Binding-site contacts:
Ligand atom C3 contacts residue TRP26 of chain 1.A at 3.7 Å (hydrophobic).
Ligand atom C18 contacts residue PRO27 of chain 1.A at 4.1 Å (hydrophobic).
Ligand atom N19 contacts residue ASN85 of chain 1.A at 4.1 Å.
Ligand atom C17 contacts residue VAL91 of chain 1.A at 4.2 Å (hydrophobic).
Ligand atom C3 contacts residue PRO27 of chain 1.A at 3.7 Å (hydrophobic).
Ligand atom C6 contacts residue PRO27 of chain 1.A at 3.7 Å (hydrophobic).
Ligand atom O20 contacts residue ASN85 of chain 1.A at 2.9 Å (h-bond).
Ligand atom C7 contacts residue PRO27 of chain 1.A at 3.8 Å (hydrophobic).
Ligand atom C4 contacts residue GLU90 of chain 1.A at 4.2 Å.
Ligand atom O20 contacts residue CYS81 of chain 1.A at 4.0 Å.
Ligand atom C3 contacts residue MET94 of chain 1.A at 3.7 Å (hydrophobic).
Ligand atom C13 contacts residue VAL91 of chain 1.A at 4.0 Å (hydrophobic).
Ligand atom C1 contacts residue VAL91 of chain 1.A at 4.0 Å (hydrophobic).
Ligand atom C15 contacts residue PRO27 of chain 1.A at 4.2 Å (hydrophobic).
Ligand atom C18 contacts residue PHE28 of chain 1.A at 3.5 Å (hydrophobic).
Ligand atom C4 contacts residue HIS89 of chain 1.A at 3.5 Å.
Ligand atom C2 contacts residue TRP26 of chain 1.A at 4.0 Å (hydrophobic).
Ligand atom C8 contacts residue VAL91 of chain 1.A at 4.3 Å (hydrophobic).
Ligand atom C8 contacts residue HIS89 of chain 1.A at 3.7 Å.
Ligand atom C3 contacts residue VAL91 of chain 1.A at 4.0 Å (hydrophobic).
Ligand atom C1 contacts residue MET94 of chain 1.A at 3.9 Å (hydrophobic).
Ligand atom C18 contacts residue CYS81 of chain 1.A at 4.3 Å (hydrophobic).
Ligand atom C15 contacts residue VAL91 of chain 1.A at 4.3 Å (hydrophobic).
Ligand atom C17 contacts residue ASN85 of chain 1.A at 3.7 Å.
Ligand atom C7 contacts residue VAL91 of chain 1.A at 4.0 Å (hydrophobic).
Ligand atom C13 contacts residue VAL32 of chain 1.A at 4.2 Å (hydrophobic).
Ligand atom C17 contacts residue VAL32 of chain 1.A at 4.3 Å (hydrophobic).
Ligand atom C5 contacts residue TRP26 of chain 1.A at 3.5 Å (hydrophobic).
Ligand atom C16 contacts residue PRO27 of chain 1.A at 4.2 Å (hydrophobic).
Ligand atom C1 contacts residue GLU90 of chain 1.A at 3.9 Å.
Ligand atom C13 contacts residue PRO27 of chain 1.A at 3.4 Å (hydrophobic).
Ligand atom C10 contacts residue PRO27 of chain 1.A at 4.1 Å (hydrophobic).
Ligand atom C9 contacts residue TRP26 of chain 1.A at 3.7 Å (hydrophobic).
Ligand atom C7 contacts residue TRP26 of chain 1.A at 3.5 Å (hydrophobic).
Ligand atom N19 contacts residue VAL91 of chain 1.A at 4.2 Å.
Ligand atom O20 contacts residue VAL91 of chain 1.A at 4.3 Å.
Ligand atom C4 contacts residue VAL91 of chain 1.A at 4.1 Å (hydrophobic).
Ligand atom C16 contacts residue VAL91 of chain 1.A at 4.0 Å (hydrophobic).
Ligand atom C16 contacts residue VAL32 of chain 1.A at 3.9 Å (hydrophobic).
Ligand atom C18 contacts residue VAL32 of chain 1.A at 4.0 Å (hydrophobic).

This small molecule binds to this protein.
Small molecule (SMILES): Cc1cc(-c2ccccc2Oc2ccccc2)c[nH]c1=O

Sequence of chain 1.A:
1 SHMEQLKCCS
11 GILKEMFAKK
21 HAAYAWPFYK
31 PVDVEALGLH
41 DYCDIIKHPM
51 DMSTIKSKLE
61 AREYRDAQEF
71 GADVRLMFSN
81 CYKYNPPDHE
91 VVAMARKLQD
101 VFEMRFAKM